Binding-site contacts:
Ligand atom C5 contacts residue BMA3 of chain 1.B at 3.2 Å.
Ligand atom C5 contacts residue THR310 of chain 2.A at 3.4 Å.
Ligand atom C6 contacts residue BMA3 of chain 1.B at 4.5 Å.
Ligand atom C3 contacts residue THR310 of chain 2.A at 4.2 Å.
Ligand atom O5 contacts residue BMA3 of chain 1.B at 2.6 Å (h-bond).
Ligand atom C4 contacts residue THR310 of chain 2.A at 3.8 Å.
Ligand atom O4 contacts residue BMA3 of chain 1.B at 4.5 Å.
Ligand atom C5 contacts residue PRO309 of chain 2.A at 4.1 Å (hydrophobic).
Ligand atom O5 contacts residue PRO309 of chain 2.A at 4.3 Å.
Ligand atom C6 contacts residue PRO309 of chain 2.A at 3.6 Å (hydrophobic).
Ligand atom C2 contacts residue BMA3 of chain 1.B at 2.9 Å.
Ligand atom O3 contacts residue BMA3 of chain 1.B at 4.2 Å.
Ligand atom C3 contacts residue BMA3 of chain 1.B at 3.0 Å.
Ligand atom O4 contacts residue THR310 of chain 2.A at 3.4 Å (h-bond).
Ligand atom O2 contacts residue BMA3 of chain 1.B at 4.2 Å.
Ligand atom C1 contacts residue BMA3 of chain 1.B at 3.2 Å.
Ligand atom C4 contacts residue BMA3 of chain 1.B at 3.7 Å.
Ligand atom C6 contacts residue THR310 of chain 2.A at 3.9 Å.
Ligand atom O5 contacts residue THR310 of chain 2.A at 4.2 Å.

Sequence of chain 2.A:
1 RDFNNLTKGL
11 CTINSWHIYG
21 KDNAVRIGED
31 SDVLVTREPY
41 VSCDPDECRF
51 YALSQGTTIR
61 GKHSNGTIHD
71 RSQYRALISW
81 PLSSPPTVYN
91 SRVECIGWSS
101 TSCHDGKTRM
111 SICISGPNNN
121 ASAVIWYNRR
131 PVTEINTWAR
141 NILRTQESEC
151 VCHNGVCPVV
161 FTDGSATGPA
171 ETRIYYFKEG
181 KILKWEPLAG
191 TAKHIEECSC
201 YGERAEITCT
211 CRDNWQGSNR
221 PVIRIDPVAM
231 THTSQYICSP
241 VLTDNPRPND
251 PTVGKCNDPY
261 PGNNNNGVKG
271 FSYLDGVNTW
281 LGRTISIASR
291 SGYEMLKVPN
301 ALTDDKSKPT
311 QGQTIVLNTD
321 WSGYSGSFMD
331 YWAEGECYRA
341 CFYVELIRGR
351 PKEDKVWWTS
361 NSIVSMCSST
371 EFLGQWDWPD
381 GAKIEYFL

This small molecule binds to this protein.
Small molecule (SMILES): OC[C@H]1O[C@H](O)[C@@H](O)[C@@H](O)[C@@H]1O